Sequence of chain 1.A:
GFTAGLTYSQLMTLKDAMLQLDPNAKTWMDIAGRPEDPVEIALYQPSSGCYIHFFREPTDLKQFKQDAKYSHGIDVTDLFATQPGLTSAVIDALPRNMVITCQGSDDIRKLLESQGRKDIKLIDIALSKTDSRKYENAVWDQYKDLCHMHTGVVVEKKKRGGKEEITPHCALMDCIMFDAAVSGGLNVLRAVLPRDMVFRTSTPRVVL

This protein binds this small molecule.
Small molecule (SMILES): Nc1ccn([C@@H]2O[C@H](CO[P](=O)(O)O[C@H]3[C@@H](O)[C@H](n4ccc(N)nc4=O)O[C@@H]3CO[P](=O)(O)O[C@H]3[C@@H](O)[C@H](n4ccc(=O)[nH]c4=O)O[C@@H]3CO[P](=O)(O)O[C@H]3[C@@H](O)[C@H](n4ccc(N)nc4=O)O[C@@H]3CO[P](=O)(O)O[C@H]3[C@@H](O)[C@H](n4ccc(N)nc4=O)O[C@@H]3CO[P](=O)(O)O[C@H]3[C@@H](O)[C@H](n4ccc(N)nc4=O)O[C@@H]3CO[P](=O)(O)O[C@H]3[C@@H](O)[C@H](n4ccc(=O)[nH]c4=O)O[C@@H]3CO[P](=O)(O)O[C@H]3[C@@H](O)[C@H](n4ccc(N)nc4=O)O[C@@H]3CO)[C@@H](O)[C@H]2O)c(=O)n1

Binding-site contacts:
Ligand atom C2 contacts residue G5 of chain 1.B at 3.2 Å.
Ligand atom O2' contacts residue ASP139 of chain 1.A at 2.7 Å (salt-bridge).
Ligand atom N3 contacts residue A3 of chain 1.B at 3.2 Å (h-bond).
Ligand atom O4' contacts residue ARG67 of chain 1.A at 3.2 Å (salt-bridge).
Ligand atom O2 contacts residue G8 of chain 1.B at 2.8 Å (h-bond).
Ligand atom N3 contacts residue A7 of chain 1.B at 3.2 Å.
Ligand atom O2' contacts residue GLN96 of chain 1.A at 3.3 Å (h-bond).
Ligand atom N4 contacts residue G5 of chain 1.B at 2.8 Å (h-bond).
Ligand atom N3 contacts residue A3 of chain 1.B at 2.9 Å (h-bond).
Ligand atom N4 contacts residue G8 of chain 1.B at 2.9 Å (h-bond).
Ligand atom C2 contacts residue G4 of chain 1.B at 3.3 Å.
Ligand atom N3 contacts residue G8 of chain 1.B at 2.9 Å (h-bond).
Ligand atom O2 contacts residue G6 of chain 1.B at 2.8 Å (h-bond).
Ligand atom N3 contacts residue G5 of chain 1.B at 2.8 Å (h-bond).
Ligand atom O2 contacts residue A3 of chain 1.B at 3.2 Å.
Ligand atom N4 contacts residue G6 of chain 1.B at 3.0 Å (h-bond).
Ligand atom O2 contacts residue G5 of chain 1.B at 2.8 Å (h-bond).
Ligand atom N4 contacts residue G4 of chain 1.B at 3.1 Å (h-bond).
Ligand atom N3 contacts residue G4 of chain 1.B at 3.1 Å (h-bond).
Ligand atom O2 contacts residue A7 of chain 1.B at 3.3 Å (h-bond).
Ligand atom C2 contacts residue G1 of chain 1.B at 3.3 Å.
Ligand atom C2 contacts residue A7 of chain 1.B at 3.4 Å.
Ligand atom N3 contacts residue G1 of chain 1.B at 3.0 Å (h-bond).
Ligand atom N3 contacts residue G6 of chain 1.B at 3.0 Å (h-bond).
Ligand atom N3 contacts residue G2 of chain 1.B at 3.0 Å (h-bond).
Ligand atom O2' contacts residue GLN99 of chain 1.A at 2.3 Å (h-bond).
Ligand atom O2 contacts residue G2 of chain 1.B at 2.9 Å (h-bond).
Ligand atom C2 contacts residue G6 of chain 1.B at 3.0 Å.
Ligand atom O2 contacts residue G1 of chain 1.B at 2.7 Å (h-bond).
Ligand atom N4 contacts residue G1 of chain 1.B at 3.1 Å (h-bond).
Ligand atom C2 contacts residue G2 of chain 1.B at 3.4 Å.
Ligand atom N3 contacts residue A7 of chain 1.B at 2.9 Å (h-bond).
Ligand atom C5 contacts residue TYR103 of chain 1.A at 3.3 Å (hydrophobic).
Ligand atom O2 contacts residue G4 of chain 1.B at 2.9 Å (h-bond).
Ligand atom O4 contacts residue A7 of chain 1.B at 3.1 Å (h-bond).
Ligand atom O2 contacts residue ARG67 of chain 1.A at 2.7 Å (salt-bridge).
Ligand atom C1' contacts residue ARG67 of chain 1.A at 3.3 Å.
Ligand atom N4 contacts residue G2 of chain 1.B at 3.0 Å (h-bond).
Ligand atom O2 contacts residue G4 of chain 1.B at 3.2 Å (h-bond).
Ligand atom O4 contacts residue A3 of chain 1.B at 3.1 Å (h-bond).